Sequence of chain 1.C:
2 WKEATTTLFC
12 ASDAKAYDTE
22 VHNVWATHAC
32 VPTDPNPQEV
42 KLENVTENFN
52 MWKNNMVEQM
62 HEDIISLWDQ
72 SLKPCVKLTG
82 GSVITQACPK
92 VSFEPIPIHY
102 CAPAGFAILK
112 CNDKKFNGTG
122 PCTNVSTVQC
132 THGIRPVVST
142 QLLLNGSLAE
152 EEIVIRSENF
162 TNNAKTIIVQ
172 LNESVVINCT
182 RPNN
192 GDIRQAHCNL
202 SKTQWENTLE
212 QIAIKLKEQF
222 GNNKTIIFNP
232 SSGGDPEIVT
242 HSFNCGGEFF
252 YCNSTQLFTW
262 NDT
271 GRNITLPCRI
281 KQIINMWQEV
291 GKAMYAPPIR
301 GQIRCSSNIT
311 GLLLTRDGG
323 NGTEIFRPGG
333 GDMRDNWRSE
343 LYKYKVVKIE

The protein below binds the small molecule below.
Small molecule (SMILES): CC(=O)N[C@@H]1[C@@H](O)[C@H](O)[C@@H](CO)O[C@H]1O

Binding-site contacts:
Ligand atom C2 contacts residue ASN118 of chain 1.C at 2.4 Å.
Ligand atom O7 contacts residue PHE161 of chain 1.C at 4.1 Å.
Ligand atom O7 contacts residue GLU159 of chain 1.C at 4.1 Å.
Ligand atom O7 contacts residue ASN118 of chain 1.C at 4.5 Å.
Ligand atom C8 contacts residue GLN220 of chain 1.C at 4.5 Å.
Ligand atom C1 contacts residue ASN118 of chain 1.C at 1.4 Å.
Ligand atom C5 contacts residue THR120 of chain 1.C at 4.2 Å.
Ligand atom N2 contacts residue THR120 of chain 1.C at 3.6 Å (h-bond).
Ligand atom O7 contacts residue THR120 of chain 1.C at 4.2 Å.
Ligand atom O6 contacts residue PRO122 of chain 1.C at 4.2 Å.
Ligand atom C7 contacts residue ASN118 of chain 1.C at 3.6 Å.
Ligand atom C2 contacts residue THR120 of chain 1.C at 4.5 Å.
Ligand atom C7 contacts residue PHE161 of chain 1.C at 4.5 Å (hydrophobic).
Ligand atom C8 contacts residue ASN118 of chain 1.C at 3.9 Å.
Ligand atom C1 contacts residue THR120 of chain 1.C at 3.6 Å.
Ligand atom O7 contacts residue SER158 of chain 1.C at 3.6 Å (h-bond).
Ligand atom C4 contacts residue ASN118 of chain 1.C at 4.2 Å.
Ligand atom C3 contacts residue ASN118 of chain 1.C at 3.7 Å.
Ligand atom O5 contacts residue THR120 of chain 1.C at 4.0 Å.
Ligand atom N2 contacts residue ASN118 of chain 1.C at 2.9 Å (h-bond).
Ligand atom O5 contacts residue ASN118 of chain 1.C at 2.3 Å (h-bond).
Ligand atom C5 contacts residue ASN118 of chain 1.C at 3.6 Å.
Ligand atom C8 contacts residue PHE161 of chain 1.C at 4.0 Å (hydrophobic).
Ligand atom C7 contacts residue THR120 of chain 1.C at 4.3 Å.